Binding-site contacts:
Ligand atom C24 contacts residue LEU142 of chain 1.D at 4.2 Å (hydrophobic).
Ligand atom C18 contacts residue VAL106 of chain 1.D at 3.8 Å (hydrophobic).
Ligand atom C15 contacts residue VAL139 of chain 1.D at 4.4 Å (hydrophobic).
Ligand atom C6 contacts residue LEU135 of chain 1.D at 3.5 Å (hydrophobic).
Ligand atom C15 contacts residue TYR103 of chain 1.D at 4.4 Å (hydrophobic).
Ligand atom C23 contacts residue LEU142 of chain 1.D at 4.1 Å (hydrophobic).
Ligand atom C22 contacts residue TYR103 of chain 1.D at 3.8 Å (hydrophobic).
Ligand atom C20 contacts residue ILE185 of chain 1.D at 4.3 Å (hydrophobic).
Ligand atom C20 contacts residue LEU189 of chain 1.D at 4.2 Å (hydrophobic).
Ligand atom C24 contacts residue TYR103 of chain 1.D at 3.3 Å (hydrophobic).
Ligand atom C25 contacts residue ILE185 of chain 1.D at 4.1 Å (hydrophobic).
Ligand atom C21 contacts residue LEU189 of chain 1.D at 3.8 Å (hydrophobic).
Ligand atom C26 contacts residue ILE185 of chain 1.D at 4.4 Å (hydrophobic).
Ligand atom C23 contacts residue TYR103 of chain 1.D at 4.2 Å (hydrophobic).
Ligand atom C5 contacts residue TYR110 of chain 1.D at 4.2 Å (hydrophobic).
Ligand atom C3 contacts residue LEU135 of chain 1.D at 4.5 Å (hydrophobic).
Ligand atom C7 contacts residue LEU135 of chain 1.D at 4.3 Å (hydrophobic).
Ligand atom C7 contacts residue LEU107 of chain 1.D at 3.8 Å (hydrophobic).
Ligand atom C25 contacts residue TYR103 of chain 1.D at 3.6 Å (hydrophobic).
Ligand atom C16 contacts residue TYR103 of chain 1.D at 4.4 Å (hydrophobic).
Ligand atom C22 contacts residue ILE185 of chain 1.D at 4.3 Å (hydrophobic).
Ligand atom C4 contacts residue LEU135 of chain 1.D at 4.2 Å (hydrophobic).
Ligand atom C3 contacts residue LYS131 of chain 1.D at 3.8 Å.
Ligand atom C26 contacts residue VAL146 of chain 1.D at 4.3 Å (hydrophobic).
Ligand atom C26 contacts residue LEU181 of chain 1.D at 3.8 Å (hydrophobic).
Ligand atom C5 contacts residue LEU135 of chain 1.D at 4.1 Å (hydrophobic).
Ligand atom C10 contacts residue TYR110 of chain 1.D at 4.4 Å (hydrophobic).
Ligand atom O1 contacts residue LYS131 of chain 1.D at 2.8 Å (salt-bridge).
Ligand atom C19 contacts residue TYR110 of chain 1.D at 3.4 Å (hydrophobic).
Ligand atom C21 contacts residue ILE185 of chain 1.D at 3.7 Å (hydrophobic).
Ligand atom C6 contacts residue LEU107 of chain 1.D at 3.7 Å (hydrophobic).
Ligand atom C26 contacts residue TYR103 of chain 1.D at 3.6 Å (hydrophobic).
Ligand atom C18 contacts residue LEU189 of chain 1.D at 3.6 Å (hydrophobic).
Ligand atom C4 contacts residue TYR110 of chain 1.D at 3.7 Å (hydrophobic).
Ligand atom C27 contacts residue ILE185 of chain 1.D at 3.7 Å (hydrophobic).

Sequence of chain 1.D:
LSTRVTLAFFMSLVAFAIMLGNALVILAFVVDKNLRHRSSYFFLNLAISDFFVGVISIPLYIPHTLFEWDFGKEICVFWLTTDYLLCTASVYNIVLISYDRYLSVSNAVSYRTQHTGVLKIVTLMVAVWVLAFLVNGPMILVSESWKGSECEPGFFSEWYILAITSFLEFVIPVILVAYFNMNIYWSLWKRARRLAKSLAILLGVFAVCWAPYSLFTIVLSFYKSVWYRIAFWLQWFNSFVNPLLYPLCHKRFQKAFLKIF

A small-molecule ligand and the protein it binds are described below.
Small molecule (SMILES): CC(C)CCC[C@@H](C)[C@H]1CC[C@H]2[C@@H]3CC=C4C[C@@H](O)CC[C@]4(C)[C@H]3CC[C@]12C